Sequence of chain 1.C:
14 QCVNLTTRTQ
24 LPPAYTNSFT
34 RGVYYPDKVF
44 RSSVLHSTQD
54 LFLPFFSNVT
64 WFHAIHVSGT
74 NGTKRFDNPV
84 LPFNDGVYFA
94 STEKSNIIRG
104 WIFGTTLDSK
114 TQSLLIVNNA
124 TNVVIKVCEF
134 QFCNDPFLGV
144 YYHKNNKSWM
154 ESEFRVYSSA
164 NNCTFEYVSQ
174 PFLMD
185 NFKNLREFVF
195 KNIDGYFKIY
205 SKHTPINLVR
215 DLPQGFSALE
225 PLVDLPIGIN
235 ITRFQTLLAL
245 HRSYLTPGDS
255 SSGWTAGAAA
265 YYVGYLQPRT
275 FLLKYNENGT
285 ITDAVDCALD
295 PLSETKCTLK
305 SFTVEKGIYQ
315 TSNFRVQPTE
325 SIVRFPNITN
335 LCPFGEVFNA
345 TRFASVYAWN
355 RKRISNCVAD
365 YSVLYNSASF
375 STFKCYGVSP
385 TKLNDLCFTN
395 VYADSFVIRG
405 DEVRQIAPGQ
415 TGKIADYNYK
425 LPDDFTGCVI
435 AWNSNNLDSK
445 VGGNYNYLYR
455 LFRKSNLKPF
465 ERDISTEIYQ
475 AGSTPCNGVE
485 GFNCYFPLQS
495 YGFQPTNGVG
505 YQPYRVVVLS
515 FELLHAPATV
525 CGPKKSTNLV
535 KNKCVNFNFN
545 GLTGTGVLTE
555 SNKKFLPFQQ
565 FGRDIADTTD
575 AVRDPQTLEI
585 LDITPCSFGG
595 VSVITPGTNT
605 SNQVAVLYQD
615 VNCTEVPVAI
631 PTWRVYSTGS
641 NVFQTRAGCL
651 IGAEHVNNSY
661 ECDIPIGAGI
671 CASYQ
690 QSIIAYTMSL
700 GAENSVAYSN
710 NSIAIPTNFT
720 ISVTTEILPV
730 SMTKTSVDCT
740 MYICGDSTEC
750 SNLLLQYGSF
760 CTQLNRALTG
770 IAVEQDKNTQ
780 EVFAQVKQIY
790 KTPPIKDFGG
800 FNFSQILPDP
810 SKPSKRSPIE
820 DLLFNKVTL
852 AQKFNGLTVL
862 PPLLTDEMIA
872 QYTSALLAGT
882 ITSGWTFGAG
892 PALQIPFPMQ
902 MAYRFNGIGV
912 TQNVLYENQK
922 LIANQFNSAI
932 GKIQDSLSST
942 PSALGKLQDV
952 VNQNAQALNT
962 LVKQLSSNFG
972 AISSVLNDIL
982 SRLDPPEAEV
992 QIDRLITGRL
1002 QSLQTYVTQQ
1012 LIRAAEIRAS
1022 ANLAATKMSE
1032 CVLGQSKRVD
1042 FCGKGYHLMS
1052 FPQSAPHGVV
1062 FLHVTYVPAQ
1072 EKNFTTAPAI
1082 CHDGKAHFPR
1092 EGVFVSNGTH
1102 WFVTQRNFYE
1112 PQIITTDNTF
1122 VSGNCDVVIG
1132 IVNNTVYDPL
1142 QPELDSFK

Sequence of chain 1.B:
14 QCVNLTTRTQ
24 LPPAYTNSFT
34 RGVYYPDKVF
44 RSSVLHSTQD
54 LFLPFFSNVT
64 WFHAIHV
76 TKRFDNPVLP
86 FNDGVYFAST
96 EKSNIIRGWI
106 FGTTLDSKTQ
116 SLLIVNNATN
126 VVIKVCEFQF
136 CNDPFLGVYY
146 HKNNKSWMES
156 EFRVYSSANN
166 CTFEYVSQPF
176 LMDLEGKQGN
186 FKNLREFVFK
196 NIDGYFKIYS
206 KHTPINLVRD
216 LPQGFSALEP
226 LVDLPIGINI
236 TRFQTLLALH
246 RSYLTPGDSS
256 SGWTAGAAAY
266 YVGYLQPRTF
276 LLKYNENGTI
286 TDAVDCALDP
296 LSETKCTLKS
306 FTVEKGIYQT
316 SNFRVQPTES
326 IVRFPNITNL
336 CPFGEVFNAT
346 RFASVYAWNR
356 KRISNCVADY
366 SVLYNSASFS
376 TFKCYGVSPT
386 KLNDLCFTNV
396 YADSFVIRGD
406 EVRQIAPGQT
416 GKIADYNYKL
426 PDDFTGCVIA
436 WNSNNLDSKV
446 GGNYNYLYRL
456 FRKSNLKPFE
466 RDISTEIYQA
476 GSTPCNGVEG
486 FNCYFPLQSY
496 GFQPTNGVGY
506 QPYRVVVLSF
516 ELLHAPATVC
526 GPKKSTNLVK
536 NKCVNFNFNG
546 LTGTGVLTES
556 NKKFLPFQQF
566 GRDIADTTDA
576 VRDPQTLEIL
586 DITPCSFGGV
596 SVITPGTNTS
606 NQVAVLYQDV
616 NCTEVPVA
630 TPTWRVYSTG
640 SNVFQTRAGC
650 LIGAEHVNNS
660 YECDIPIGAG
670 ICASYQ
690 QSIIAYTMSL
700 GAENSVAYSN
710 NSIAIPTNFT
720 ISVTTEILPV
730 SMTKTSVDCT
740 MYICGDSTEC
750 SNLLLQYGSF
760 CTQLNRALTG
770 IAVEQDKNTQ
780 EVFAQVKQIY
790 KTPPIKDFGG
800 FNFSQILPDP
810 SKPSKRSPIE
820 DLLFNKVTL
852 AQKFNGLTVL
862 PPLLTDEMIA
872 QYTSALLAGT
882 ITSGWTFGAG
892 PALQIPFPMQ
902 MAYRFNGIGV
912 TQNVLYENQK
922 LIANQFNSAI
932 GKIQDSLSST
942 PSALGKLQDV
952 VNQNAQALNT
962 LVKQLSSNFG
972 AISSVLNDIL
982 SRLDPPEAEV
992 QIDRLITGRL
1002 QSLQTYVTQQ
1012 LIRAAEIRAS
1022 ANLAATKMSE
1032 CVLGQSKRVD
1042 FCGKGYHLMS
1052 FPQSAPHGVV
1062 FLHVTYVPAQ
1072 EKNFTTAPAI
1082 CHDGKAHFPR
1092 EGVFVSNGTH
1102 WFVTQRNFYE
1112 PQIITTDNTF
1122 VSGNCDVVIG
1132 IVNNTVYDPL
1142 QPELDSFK

Binding-site contacts:
Ligand atom O6 contacts residue ASN1074 of chain 1.B at 4.3 Å.
Ligand atom C3 contacts residue ASN1074 of chain 1.B at 3.8 Å.
Ligand atom C2 contacts residue ASN1074 of chain 1.B at 2.5 Å.
Ligand atom C4 contacts residue ASN1074 of chain 1.B at 4.3 Å.
Ligand atom C5 contacts residue ASN1074 of chain 1.B at 3.7 Å.
Ligand atom O6 contacts residue GLU1072 of chain 1.B at 2.5 Å (salt-bridge).
Ligand atom O5 contacts residue GLN895 of chain 1.C at 3.8 Å.
Ligand atom N2 contacts residue ASN1074 of chain 1.B at 2.9 Å (h-bond).
Ligand atom O5 contacts residue ASN1074 of chain 1.B at 2.4 Å (h-bond).
Ligand atom C8 contacts residue ASN1074 of chain 1.B at 4.3 Å.
Ligand atom C6 contacts residue GLU1072 of chain 1.B at 3.4 Å.
Ligand atom C1 contacts residue GLN895 of chain 1.C at 4.5 Å.
Ligand atom O3 contacts residue ALA706 of chain 1.B at 4.2 Å.
Ligand atom O7 contacts residue ASN1074 of chain 1.B at 3.0 Å (h-bond).
Ligand atom C1 contacts residue ASN1074 of chain 1.B at 1.4 Å.
Ligand atom C7 contacts residue ASN1074 of chain 1.B at 3.1 Å.

This protein binds this small molecule.
Small molecule (SMILES): CC(=O)N[C@@H]1[C@@H](O)[C@H](O)[C@@H](CO)O[C@H]1O